Binding-site contacts:
Ligand atom C8 contacts residue ASN573 of chain 1.B at 3.2 Å.
Ligand atom C3 contacts residue ASN573 of chain 1.B at 3.9 Å.
Ligand atom C7 contacts residue GLY574 of chain 1.B at 4.0 Å.
Ligand atom N2 contacts residue ASN573 of chain 1.B at 3.0 Å.
Ligand atom C7 contacts residue ASN573 of chain 1.B at 3.1 Å.
Ligand atom C8 contacts residue SER572 of chain 1.B at 3.6 Å.
Ligand atom C8 contacts residue GLY574 of chain 1.B at 3.2 Å.
Ligand atom O7 contacts residue SER572 of chain 1.B at 3.5 Å.
Ligand atom C2 contacts residue ASN573 of chain 1.B at 2.6 Å.
Ligand atom N2 contacts residue GLY574 of chain 1.B at 4.2 Å.
Ligand atom C1 contacts residue ASN573 of chain 1.B at 1.5 Å.
Ligand atom O5 contacts residue ASN573 of chain 1.B at 2.2 Å (h-bond).
Ligand atom C5 contacts residue ASN573 of chain 1.B at 3.6 Å.
Ligand atom O7 contacts residue ASN573 of chain 1.B at 3.3 Å (h-bond).
Ligand atom C7 contacts residue SER572 of chain 1.B at 3.9 Å.
Ligand atom C4 contacts residue ASN573 of chain 1.B at 4.2 Å.

A small-molecule ligand and the protein it binds are described below.
Small molecule (SMILES): CC(=O)N[C@@H]1[C@@H](O)[C@H](O)[C@@H](CO)O[C@H]1O

Sequence of chain 1.B:
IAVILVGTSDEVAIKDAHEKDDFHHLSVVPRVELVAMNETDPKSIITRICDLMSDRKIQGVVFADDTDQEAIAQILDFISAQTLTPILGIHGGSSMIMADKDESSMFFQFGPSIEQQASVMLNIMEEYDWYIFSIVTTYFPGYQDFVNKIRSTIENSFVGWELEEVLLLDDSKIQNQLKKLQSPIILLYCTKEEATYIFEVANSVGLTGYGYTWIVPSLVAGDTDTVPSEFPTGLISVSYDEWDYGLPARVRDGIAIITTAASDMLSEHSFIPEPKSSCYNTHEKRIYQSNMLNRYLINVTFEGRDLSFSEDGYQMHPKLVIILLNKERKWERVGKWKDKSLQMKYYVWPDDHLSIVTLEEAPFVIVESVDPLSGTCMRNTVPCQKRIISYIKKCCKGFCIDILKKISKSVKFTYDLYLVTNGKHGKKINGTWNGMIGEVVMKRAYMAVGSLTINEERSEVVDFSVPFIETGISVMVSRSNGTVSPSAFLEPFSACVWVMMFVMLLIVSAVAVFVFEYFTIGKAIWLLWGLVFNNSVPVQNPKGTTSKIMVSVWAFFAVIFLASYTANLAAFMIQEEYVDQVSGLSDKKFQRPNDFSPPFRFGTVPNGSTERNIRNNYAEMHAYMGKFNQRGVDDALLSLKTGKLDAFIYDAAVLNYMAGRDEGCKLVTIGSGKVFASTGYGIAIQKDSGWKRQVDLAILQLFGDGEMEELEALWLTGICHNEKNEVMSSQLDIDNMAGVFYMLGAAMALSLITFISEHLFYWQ